A protein and the small-molecule ligand that binds it are described below.
Small molecule (SMILES): CCC[C@H](NC(=O)[C@H](C)N)C(=O)N1CCC[C@H]1C(=O)N[C@@H](CCCN=C(N)N)C(=O)N[C@@H](COP(=O)(O)O)C(=O)N[C@@H](CC(C)C)C(=O)N[C@@H](CCC(=O)O)C(=O)N[C@H](C(=O)N[C@@H](C)C=O)C(C)C

Binding-site contacts:
Ligand atom C contacts residue VAL51 of chain 2.A at 3.7 Å (hydrophobic).
Ligand atom CB contacts residue TRP235 of chain 2.A at 3.6 Å (hydrophobic).
Ligand atom CD contacts residue GLU187 of chain 2.A at 3.5 Å.
Ligand atom CA contacts residue ASN180 of chain 2.A at 3.5 Å.
Ligand atom N contacts residue LEU179 of chain 2.A at 3.4 Å.
Ligand atom O1P contacts residue ARG61 of chain 2.A at 2.9 Å (salt-bridge).
Ligand atom O3P contacts residue ARG134 of chain 2.A at 2.9 Å (salt-bridge).
Ligand atom CG1 contacts residue VAL51 of chain 2.A at 3.2 Å (hydrophobic).
Ligand atom C contacts residue ASN180 of chain 2.A at 3.6 Å.
Ligand atom C contacts residue ASN231 of chain 2.A at 3.6 Å.
Ligand atom CA contacts residue ASN180 of chain 2.A at 3.8 Å.
Ligand atom CG2 contacts residue 4631 of chain 2.C at 3.5 Å.
Ligand atom CD contacts residue ASP230 of chain 2.A at 3.5 Å.
Ligand atom CB contacts residue PE51 of chain 2.D at 3.3 Å.
Ligand atom CA contacts residue ASN231 of chain 2.A at 3.5 Å.
Ligand atom O contacts residue LEU234 of chain 2.A at 3.6 Å.
Ligand atom NE contacts residue LEU227 of chain 2.A at 3.6 Å.
Ligand atom N contacts residue ASN231 of chain 2.A at 2.8 Å (h-bond).
Ligand atom N contacts residue ASN180 of chain 2.A at 2.8 Å (h-bond).
Ligand atom NH1 contacts residue ASP230 of chain 2.A at 3.0 Å (salt-bridge).
Ligand atom O contacts residue VAL51 of chain 2.A at 3.7 Å.
Ligand atom CB contacts residue ASN231 of chain 2.A at 3.5 Å.
Ligand atom O1P contacts residue ARG134 of chain 2.A at 2.9 Å (salt-bridge).
Ligand atom O contacts residue PE51 of chain 2.D at 3.2 Å.
Ligand atom CA contacts residue LEU179 of chain 2.A at 3.7 Å (hydrophobic).
Ligand atom CG1 contacts residue 4631 of chain 2.C at 3.1 Å.
Ligand atom CB contacts residue ASN180 of chain 2.A at 3.6 Å.
Ligand atom O2P contacts residue ARG61 of chain 2.A at 3.0 Å (salt-bridge).
Ligand atom P contacts residue ARG134 of chain 2.A at 3.7 Å.
Ligand atom O contacts residue ASN231 of chain 2.A at 2.8 Å (h-bond).
Ligand atom CZ contacts residue LEU227 of chain 2.A at 3.6 Å (hydrophobic).
Ligand atom CG contacts residue GLU187 of chain 2.A at 3.7 Å.
Ligand atom C contacts residue LEU179 of chain 2.A at 3.7 Å (hydrophobic).
Ligand atom O3P contacts residue TYR135 of chain 2.A at 2.7 Å (h-bond).
Ligand atom P contacts residue ARG61 of chain 2.A at 3.7 Å.
Ligand atom O contacts residue VAL183 of chain 2.A at 3.5 Å.
Ligand atom CB contacts residue ASN231 of chain 2.A at 3.7 Å.
Ligand atom CB contacts residue ASN180 of chain 2.A at 3.3 Å.
Ligand atom O contacts residue LEU179 of chain 2.A at 3.5 Å.
Ligand atom CA contacts residue ASN231 of chain 2.A at 3.7 Å.

Sequence of chain 2.A:
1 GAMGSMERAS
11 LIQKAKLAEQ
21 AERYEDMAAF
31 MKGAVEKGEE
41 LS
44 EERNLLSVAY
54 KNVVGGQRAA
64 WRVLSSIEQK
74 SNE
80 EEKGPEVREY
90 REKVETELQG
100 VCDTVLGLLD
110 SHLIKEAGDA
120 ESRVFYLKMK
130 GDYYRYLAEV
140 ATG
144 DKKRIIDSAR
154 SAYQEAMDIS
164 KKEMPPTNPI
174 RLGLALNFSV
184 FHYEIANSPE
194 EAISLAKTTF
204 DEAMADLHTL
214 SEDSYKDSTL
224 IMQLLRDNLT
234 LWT